Binding-site contacts:
Ligand atom P contacts residue TYR448 of chain 1.D at 4.0 Å.
Ligand atom C2 contacts residue GLN177 of chain 1.D at 3.8 Å.
Ligand atom C4 contacts residue TRP440 of chain 1.D at 4.0 Å (hydrophobic).
Ligand atom O6 contacts residue ALA233 of chain 1.D at 4.0 Å.
Ligand atom O2 contacts residue PHE184 of chain 1.D at 3.8 Å.
Ligand atom O2P contacts residue LYS446 of chain 1.D at 3.0 Å (salt-bridge).
Ligand atom O6 contacts residue TYR308 of chain 1.D at 3.5 Å.
Ligand atom C3 contacts residue GLN30 of chain 1.D at 3.7 Å.
Ligand atom C3 contacts residue TRP432 of chain 1.D at 3.6 Å (hydrophobic).
Ligand atom O1P contacts residue ASN442 of chain 1.D at 2.9 Å (h-bond).
Ligand atom C3 contacts residue TRP440 of chain 1.D at 3.7 Å (hydrophobic).
Ligand atom O6 contacts residue GLN177 of chain 1.D at 2.3 Å (h-bond).
Ligand atom C5 contacts residue GLN177 of chain 1.D at 3.9 Å.
Ligand atom O3 contacts residue TRP432 of chain 1.D at 3.7 Å.
Ligand atom C1 contacts residue PHE184 of chain 1.D at 3.9 Å (hydrophobic).
Ligand atom O3 contacts residue TRP359 of chain 1.D at 4.0 Å.
Ligand atom C5 contacts residue GLU385 of chain 1.D at 4.0 Å.
Ligand atom O1P contacts residue SER439 of chain 1.D at 4.0 Å.
Ligand atom C4 contacts residue TRP432 of chain 1.D at 3.8 Å (hydrophobic).
Ligand atom C6 contacts residue TYR308 of chain 1.D at 3.6 Å (hydrophobic).
Ligand atom O2 contacts residue GLU385 of chain 1.D at 2.6 Å (salt-bridge).
Ligand atom O3P contacts residue SER439 of chain 1.D at 3.2 Å.
Ligand atom C6 contacts residue TYR448 of chain 1.D at 3.3 Å (hydrophobic).
Ligand atom C4 contacts residue GLN30 of chain 1.D at 3.7 Å.
Ligand atom C2 contacts residue GLU385 of chain 1.D at 3.4 Å.
Ligand atom O1 contacts residue PHE184 of chain 1.D at 3.9 Å.
Ligand atom C1 contacts residue GLU385 of chain 1.D at 3.3 Å.
Ligand atom O2 contacts residue GLN177 of chain 1.D at 2.7 Å (h-bond).
Ligand atom O3 contacts residue GLN30 of chain 1.D at 2.7 Å (h-bond).
Ligand atom O4 contacts residue GLN177 of chain 1.D at 3.9 Å.
Ligand atom O3 contacts residue TRP440 of chain 1.D at 2.9 Å (h-bond).
Ligand atom C3 contacts residue GLU385 of chain 1.D at 3.6 Å.
Ligand atom C6 contacts residue GLN177 of chain 1.D at 3.4 Å.
Ligand atom O2P contacts residue TRP359 of chain 1.D at 3.7 Å.
Ligand atom O2P contacts residue TYR448 of chain 1.D at 2.8 Å (h-bond).
Ligand atom O3 contacts residue HIS131 of chain 1.D at 3.3 Å (h-bond).
Ligand atom O4 contacts residue GLN30 of chain 1.D at 3.1 Å (h-bond).
Ligand atom O3P contacts residue TYR448 of chain 1.D at 3.7 Å.
Ligand atom O4 contacts residue TRP432 of chain 1.D at 2.9 Å (h-bond).
Ligand atom O6 contacts residue ASN306 of chain 1.D at 3.9 Å.

Sequence of chain 1.D:
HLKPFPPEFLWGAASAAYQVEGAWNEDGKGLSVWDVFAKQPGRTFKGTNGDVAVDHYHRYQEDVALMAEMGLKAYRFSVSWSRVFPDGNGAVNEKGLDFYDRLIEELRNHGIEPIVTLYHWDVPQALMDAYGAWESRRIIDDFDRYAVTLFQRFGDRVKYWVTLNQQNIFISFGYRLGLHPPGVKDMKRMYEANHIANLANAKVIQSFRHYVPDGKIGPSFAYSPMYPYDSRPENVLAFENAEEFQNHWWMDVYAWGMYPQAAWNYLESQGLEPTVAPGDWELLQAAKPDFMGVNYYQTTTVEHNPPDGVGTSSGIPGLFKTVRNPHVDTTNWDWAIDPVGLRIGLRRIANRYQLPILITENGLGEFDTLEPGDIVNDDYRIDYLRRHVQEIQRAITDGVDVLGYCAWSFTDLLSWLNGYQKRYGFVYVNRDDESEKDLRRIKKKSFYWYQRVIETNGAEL

The small molecule below binds the protein below.
Small molecule (SMILES): O=P(O)(O)OC[C@H]1O[C@@H](O[C@H]2[C@H](O)[C@@H](O)[C@H](O)O[C@@H]2CO)[C@H](O)[C@@H](O)[C@@H]1O